Sequence of chain 1.B:
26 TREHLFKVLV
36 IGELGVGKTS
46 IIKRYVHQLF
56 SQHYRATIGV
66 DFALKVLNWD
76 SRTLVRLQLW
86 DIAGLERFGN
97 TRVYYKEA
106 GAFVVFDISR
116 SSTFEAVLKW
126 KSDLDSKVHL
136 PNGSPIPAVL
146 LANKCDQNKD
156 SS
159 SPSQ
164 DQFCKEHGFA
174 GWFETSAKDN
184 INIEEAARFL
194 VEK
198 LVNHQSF

Binding-site contacts:
Ligand atom C6 contacts residue LYS149 of chain 1.B at 3.4 Å.
Ligand atom O1A contacts residue SER45 of chain 1.B at 2.7 Å (h-bond).
Ligand atom O3' contacts residue GLN57 of chain 1.B at 2.6 Å (h-bond).
Ligand atom O2A contacts residue TYR59 of chain 1.B at 3.3 Å.
Ligand atom C8 contacts residue SER45 of chain 1.B at 3.3 Å.
Ligand atom PB contacts residue MG1 of chain 1.J at 3.3 Å.
Ligand atom N1 contacts residue ASP151 of chain 1.B at 2.8 Å (salt-bridge).
Ligand atom N1 contacts residue LYS149 of chain 1.B at 3.5 Å.
Ligand atom O2' contacts residue SER56 of chain 1.B at 2.5 Å (h-bond).
Ligand atom O3A contacts residue GLY42 of chain 1.B at 3.2 Å (h-bond).
Ligand atom N1 contacts residue LYS181 of chain 1.B at 3.5 Å.
Ligand atom O4' contacts residue LYS149 of chain 1.B at 2.9 Å (salt-bridge).
Ligand atom O1A contacts residue THR44 of chain 1.B at 3.2 Å (h-bond).
Ligand atom O1B contacts residue VAL41 of chain 1.B at 3.4 Å (h-bond).
Ligand atom O2' contacts residue PHE55 of chain 1.B at 3.4 Å.
Ligand atom O1G contacts residue LYS43 of chain 1.B at 2.6 Å (salt-bridge).
Ligand atom O6 contacts residue LYS181 of chain 1.B at 3.3 Å (salt-bridge).
Ligand atom O2G contacts residue THR62 of chain 1.B at 2.9 Å (h-bond).
Ligand atom C4 contacts residue PHE55 of chain 1.B at 3.4 Å (hydrophobic).
Ligand atom O1A contacts residue GLY42 of chain 1.B at 3.2 Å.
Ligand atom PG contacts residue MG1 of chain 1.J at 3.2 Å.
Ligand atom O5' contacts residue SER45 of chain 1.B at 3.5 Å (h-bond).
Ligand atom O3' contacts residue TYR59 of chain 1.B at 3.5 Å.
Ligand atom O2B contacts residue MG1 of chain 1.J at 2.1 Å.
Ligand atom O2' contacts residue GLN57 of chain 1.B at 3.2 Å.
Ligand atom C5 contacts residue LYS149 of chain 1.B at 3.4 Å.
Ligand atom O1B contacts residue GLY42 of chain 1.B at 3.2 Å (h-bond).
Ligand atom O6 contacts residue ASN148 of chain 1.B at 3.4 Å (h-bond).
Ligand atom O6 contacts residue ALA180 of chain 1.B at 2.8 Å (h-bond).
Ligand atom O1G contacts residue GLY89 of chain 1.B at 3.1 Å (h-bond).
Ligand atom N2 contacts residue ASP151 of chain 1.B at 3.0 Å (salt-bridge).
Ligand atom O1B contacts residue LYS43 of chain 1.B at 2.9 Å (salt-bridge).
Ligand atom C3B contacts residue TYR59 of chain 1.B at 3.4 Å (hydrophobic).
Ligand atom O3G contacts residue TYR59 of chain 1.B at 2.9 Å (h-bond).
Ligand atom O2B contacts residue THR44 of chain 1.B at 2.9 Å (h-bond).
Ligand atom O2G contacts residue MG1 of chain 1.J at 2.1 Å.
Ligand atom O1A contacts residue LYS43 of chain 1.B at 3.5 Å (salt-bridge).
Ligand atom O6 contacts residue SER179 of chain 1.B at 3.3 Å.
Ligand atom N7 contacts residue ASN148 of chain 1.B at 3.2 Å (h-bond).
Ligand atom C3B contacts residue GLY40 of chain 1.B at 3.1 Å.

This protein binds this small molecule.
Small molecule (SMILES): Nc1nc2c(ncn2[C@@H]2O[C@H](CO[P](=O)(O)O[P](=O)(O)CP(=O)(O)O)[C@@H](O)[C@H]2O)c(=O)[nH]1